Binding-site contacts:
Ligand atom O6 contacts residue GLU83 of chain 1.E at 4.2 Å.
Ligand atom C8 contacts residue ASP81 of chain 1.E at 3.8 Å.
Ligand atom C2 contacts residue ASN74 of chain 1.E at 2.5 Å.
Ligand atom O7 contacts residue ASN74 of chain 1.E at 3.0 Å (h-bond).
Ligand atom C8 contacts residue ASN74 of chain 1.E at 4.3 Å.
Ligand atom C3 contacts residue ASN74 of chain 1.E at 3.8 Å.
Ligand atom C8 contacts residue SER40 of chain 1.E at 3.8 Å.
Ligand atom O5 contacts residue ASN74 of chain 1.E at 2.4 Å (h-bond).
Ligand atom O6 contacts residue ASP81 of chain 1.E at 2.6 Å (salt-bridge).
Ligand atom C1 contacts residue GLU83 of chain 1.E at 3.2 Å.
Ligand atom N2 contacts residue ASN74 of chain 1.E at 2.9 Å (h-bond).
Ligand atom O5 contacts residue GLU83 of chain 1.E at 3.5 Å (salt-bridge).
Ligand atom C8 contacts residue THR42 of chain 1.E at 4.0 Å.
Ligand atom O6 contacts residue ASN74 of chain 1.E at 4.2 Å.
Ligand atom C5 contacts residue ASN74 of chain 1.E at 3.7 Å.
Ligand atom C4 contacts residue GLU83 of chain 1.E at 4.1 Å.
Ligand atom C4 contacts residue ASN74 of chain 1.E at 4.3 Å.
Ligand atom C2 contacts residue GLU83 of chain 1.E at 4.1 Å.
Ligand atom C3 contacts residue GLU83 of chain 1.E at 4.0 Å.
Ligand atom C5 contacts residue GLU83 of chain 1.E at 3.2 Å.
Ligand atom C6 contacts residue GLU83 of chain 1.E at 4.2 Å.
Ligand atom O4 contacts residue GLU83 of chain 1.E at 4.4 Å.
Ligand atom C6 contacts residue ASP81 of chain 1.E at 3.3 Å.
Ligand atom C7 contacts residue ASN74 of chain 1.E at 3.1 Å.
Ligand atom C1 contacts residue ASN74 of chain 1.E at 1.4 Å.

Sequence of chain 1.E:
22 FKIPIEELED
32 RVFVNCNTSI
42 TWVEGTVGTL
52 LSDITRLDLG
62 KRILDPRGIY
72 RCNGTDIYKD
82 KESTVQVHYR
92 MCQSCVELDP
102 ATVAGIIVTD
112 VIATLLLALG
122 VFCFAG

This protein binds this small molecule.
Small molecule (SMILES): CC(=O)N[C@H]1[C@H](O[C@H]2[C@H](O)[C@@H](NC(C)=O)CO[C@@H]2CO)O[C@H](CO)[C@@H](O)[C@@H]1O